Binding-site contacts:
Ligand atom C5 contacts residue ASN12 of chain 21.L at 4.0 Å.
Ligand atom O7 contacts residue ASN12 of chain 21.L at 3.7 Å.
Ligand atom C7 contacts residue ASN12 of chain 21.L at 3.9 Å.
Ligand atom C2 contacts residue ASN12 of chain 21.L at 3.2 Å.
Ligand atom C1 contacts residue ASN12 of chain 21.L at 2.1 Å.
Ligand atom O5 contacts residue ASN12 of chain 21.L at 2.6 Å (h-bond).
Ligand atom N2 contacts residue ASN12 of chain 21.L at 3.8 Å.

The small molecule below binds the protein below.
Small molecule (SMILES): CC(=O)N[C@H]1[C@H](O[C@H]2[C@H](O)[C@@H](NC(C)=O)CO[C@@H]2CO)O[C@H](CO)[C@@H](O)[C@@H]1O

Sequence of chain 21.L:
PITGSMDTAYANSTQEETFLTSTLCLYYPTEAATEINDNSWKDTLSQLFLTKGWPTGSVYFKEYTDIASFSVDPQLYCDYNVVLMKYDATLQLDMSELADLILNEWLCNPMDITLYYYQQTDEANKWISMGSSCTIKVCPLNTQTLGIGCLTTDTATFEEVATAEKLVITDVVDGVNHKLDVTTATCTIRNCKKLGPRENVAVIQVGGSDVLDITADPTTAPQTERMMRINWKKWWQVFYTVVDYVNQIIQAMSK